A protein and the small-molecule ligand that binds it are described below.
Small molecule (SMILES): CC1(C)[C@@H]2CC[C@@]1(C)C(=O)C2

Sequence of chain 1.A:
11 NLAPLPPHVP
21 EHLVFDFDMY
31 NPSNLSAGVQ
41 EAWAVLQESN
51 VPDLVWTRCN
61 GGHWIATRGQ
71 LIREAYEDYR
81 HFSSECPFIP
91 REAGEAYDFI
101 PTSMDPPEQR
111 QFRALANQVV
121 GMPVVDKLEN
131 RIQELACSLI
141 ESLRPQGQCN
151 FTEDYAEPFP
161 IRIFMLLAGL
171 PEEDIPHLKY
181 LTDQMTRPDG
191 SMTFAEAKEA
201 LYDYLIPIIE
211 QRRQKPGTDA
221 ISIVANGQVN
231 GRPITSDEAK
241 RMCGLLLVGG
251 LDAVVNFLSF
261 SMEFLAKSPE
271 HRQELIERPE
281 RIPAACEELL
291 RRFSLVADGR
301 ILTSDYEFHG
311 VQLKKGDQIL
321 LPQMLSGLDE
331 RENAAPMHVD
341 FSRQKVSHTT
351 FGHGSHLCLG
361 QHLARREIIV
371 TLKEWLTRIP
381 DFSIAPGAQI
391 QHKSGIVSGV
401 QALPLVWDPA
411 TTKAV

Binding-site contacts:
Ligand atom C6 contacts residue VAL248 of chain 1.A at 3.8 Å (hydrophobic).
Ligand atom C1 contacts residue VAL248 of chain 1.A at 4.3 Å (hydrophobic).
Ligand atom C8 contacts residue ASP298 of chain 1.A at 3.9 Å.
Ligand atom C10 contacts residue ILE396 of chain 1.A at 4.2 Å (hydrophobic).
Ligand atom C5 contacts residue HEM1 of chain 1.E at 3.8 Å.
Ligand atom C8 contacts residue ILE396 of chain 1.A at 4.0 Å (hydrophobic).
Ligand atom C6 contacts residue OXY1 of chain 1.F at 3.8 Å.
Ligand atom C7 contacts residue OXY1 of chain 1.F at 4.3 Å.
Ligand atom C5 contacts residue LEU245 of chain 1.A at 4.5 Å (hydrophobic).
Ligand atom C2 contacts residue PHE88 of chain 1.A at 4.1 Å (hydrophobic).
Ligand atom C9 contacts residue HEM1 of chain 1.E at 4.0 Å.
Ligand atom C9 contacts residue VAL296 of chain 1.A at 4.0 Å (hydrophobic).
Ligand atom O contacts residue PHE88 of chain 1.A at 3.4 Å.
Ligand atom C6 contacts residue GLY249 of chain 1.A at 3.7 Å.
Ligand atom C4 contacts residue OXY1 of chain 1.F at 3.9 Å.
Ligand atom C3 contacts residue TYR97 of chain 1.A at 3.5 Å (hydrophobic).
Ligand atom C4 contacts residue HEM1 of chain 1.E at 3.7 Å.
Ligand atom C10 contacts residue THR186 of chain 1.A at 4.0 Å.
Ligand atom C9 contacts residue OXY1 of chain 1.F at 3.4 Å.
Ligand atom O contacts residue TYR97 of chain 1.A at 2.6 Å (h-bond).
Ligand atom C5 contacts residue GLY249 of chain 1.A at 4.0 Å.
Ligand atom C5 contacts residue OXY1 of chain 1.F at 3.0 Å.
Ligand atom C3 contacts residue THR102 of chain 1.A at 3.8 Å.
Ligand atom C3 contacts residue LEU245 of chain 1.A at 4.1 Å (hydrophobic).
Ligand atom C10 contacts residue VAL397 of chain 1.A at 4.1 Å (hydrophobic).
Ligand atom C9 contacts residue VAL397 of chain 1.A at 4.2 Å (hydrophobic).
Ligand atom C8 contacts residue VAL296 of chain 1.A at 3.6 Å (hydrophobic).
Ligand atom C2 contacts residue LEU245 of chain 1.A at 4.1 Å (hydrophobic).
Ligand atom O contacts residue LEU245 of chain 1.A at 4.0 Å.
Ligand atom C8 contacts residue HEM1 of chain 1.E at 4.2 Å.
Ligand atom C10 contacts residue PHE88 of chain 1.A at 4.0 Å (hydrophobic).
Ligand atom C2 contacts residue TYR97 of chain 1.A at 3.4 Å (hydrophobic).
Ligand atom C3 contacts residue HEM1 of chain 1.E at 4.2 Å.
Ligand atom C10 contacts residue VAL248 of chain 1.A at 3.7 Å (hydrophobic).